Sequence of chain 1.I:
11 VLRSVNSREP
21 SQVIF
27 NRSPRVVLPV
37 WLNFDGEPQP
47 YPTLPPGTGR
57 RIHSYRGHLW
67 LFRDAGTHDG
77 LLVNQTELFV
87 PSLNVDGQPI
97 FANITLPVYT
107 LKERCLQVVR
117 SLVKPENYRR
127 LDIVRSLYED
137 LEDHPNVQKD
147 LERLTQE

Binding-site contacts:
Ligand atom OD1 contacts residue TYR61 of chain 1.I at 3.7 Å.
Ligand atom OAF contacts residue HIS64 of chain 1.I at 3.3 Å.
Ligand atom CAZ contacts residue TYR61 of chain 1.I at 3.7 Å (hydrophobic).
Ligand atom NAV contacts residue TYR61 of chain 1.I at 3.8 Å.
Ligand atom C contacts residue TYR47 of chain 1.I at 3.5 Å (hydrophobic).
Ligand atom CAO contacts residue ASN16 of chain 1.I at 3.6 Å.
Ligand atom OAF contacts residue PHE40 of chain 1.I at 3.6 Å.
Ligand atom CAM contacts residue ILE58 of chain 1.I at 3.5 Å (hydrophobic).
Ligand atom CG contacts residue TRP66 of chain 1.I at 3.6 Å (hydrophobic).
Ligand atom OD1 contacts residue HIS64 of chain 1.I at 2.8 Å (h-bond).
Ligand atom FAI contacts residue TYR61 of chain 1.I at 3.4 Å.
Ligand atom CB contacts residue TRP66 of chain 1.I at 3.5 Å (hydrophobic).
Ligand atom CD2 contacts residue TRP37 of chain 1.I at 3.6 Å (hydrophobic).
Ligand atom CAQ contacts residue HIS59 of chain 1.I at 3.8 Å.
Ligand atom OD1 contacts residue SER60 of chain 1.I at 2.7 Å (h-bond).
Ligand atom CB contacts residue HIS59 of chain 1.I at 3.5 Å.
Ligand atom CAP contacts residue ARG18 of chain 1.I at 3.8 Å.
Ligand atom CG contacts residue TRP37 of chain 1.I at 3.8 Å (hydrophobic).
Ligand atom CBJ contacts residue TYR61 of chain 1.I at 3.7 Å (hydrophobic).
Ligand atom SAW contacts residue PHE25 of chain 1.I at 3.8 Å.
Ligand atom CBC contacts residue TYR47 of chain 1.I at 3.7 Å (hydrophobic).
Ligand atom CAK contacts residue HIS59 of chain 1.I at 3.6 Å.
Ligand atom CA contacts residue HIS59 of chain 1.I at 3.3 Å.
Ligand atom CAB contacts residue TRP37 of chain 1.I at 3.7 Å (hydrophobic).
Ligand atom CAY contacts residue TYR61 of chain 1.I at 3.5 Å (hydrophobic).
Ligand atom C contacts residue HIS59 of chain 1.I at 3.5 Å.
Ligand atom CAM contacts residue TYR47 of chain 1.I at 3.8 Å (hydrophobic).
Ligand atom CAB contacts residue TYR47 of chain 1.I at 3.5 Å (hydrophobic).
Ligand atom CAN contacts residue PRO48 of chain 1.I at 3.0 Å (hydrophobic).
Ligand atom CAP contacts residue TYR61 of chain 1.I at 3.3 Å (hydrophobic).
Ligand atom CB contacts residue TYR47 of chain 1.I at 3.7 Å (hydrophobic).
Ligand atom N contacts residue TYR47 of chain 1.I at 3.7 Å.
Ligand atom NAT contacts residue PRO48 of chain 1.I at 3.7 Å.
Ligand atom NAU contacts residue HIS59 of chain 1.I at 2.8 Å (h-bond).
Ligand atom CD2 contacts residue TYR47 of chain 1.I at 3.6 Å (hydrophobic).
Ligand atom O contacts residue TYR47 of chain 1.I at 2.7 Å (h-bond).
Ligand atom NAT contacts residue ARG56 of chain 1.I at 3.1 Å (salt-bridge).
Ligand atom OAG contacts residue TYR61 of chain 1.I at 3.7 Å.
Ligand atom OAF contacts residue TYR61 of chain 1.I at 3.6 Å.
Ligand atom CG contacts residue HIS64 of chain 1.I at 3.7 Å.

A protein and the small-molecule ligand that binds it are described below.
Small molecule (SMILES): Cc1ncsc1-c1ccc(CNC(=O)[C@@H]2C[C@@H](O)CN2C(=O)[C@@H](NC(=O)C2(F)CC2)C(C)(C)C)cc1